Binding-site contacts:
Ligand atom C18 contacts residue PHE284 of chain 4.A at 3.5 Å (hydrophobic).
Ligand atom C19 contacts residue PHE193 of chain 4.A at 3.6 Å (hydrophobic).
Ligand atom C40 contacts residue ARG85 of chain 4.A at 3.8 Å.
Ligand atom C24 contacts residue ALA285 of chain 4.A at 3.4 Å (hydrophobic).
Ligand atom N22 contacts residue SER99 of chain 4.A at 3.0 Å (h-bond).
Ligand atom S11 contacts residue PHE88 of chain 4.A at 3.6 Å.
Ligand atom C15 contacts residue PHE221 of chain 4.A at 3.5 Å (hydrophobic).
Ligand atom C16 contacts residue PHE221 of chain 4.A at 3.5 Å (hydrophobic).
Ligand atom N27 contacts residue HEM1 of chain 4.B at 2.3 Å.
Ligand atom C20 contacts residue SER99 of chain 4.A at 3.3 Å.
Ligand atom C14 contacts residue PHE284 of chain 4.A at 3.6 Å (hydrophobic).
Ligand atom O21 contacts residue SER99 of chain 4.A at 2.9 Å (h-bond).
Ligand atom C39 contacts residue HEM1 of chain 4.B at 3.2 Å.
Ligand atom C30 contacts residue THR289 of chain 4.A at 3.7 Å.
Ligand atom C10 contacts residue PHE193 of chain 4.A at 3.4 Å (hydrophobic).
Ligand atom C26 contacts residue HEM1 of chain 4.B at 3.0 Å.
Ligand atom O21 contacts residue ILE100 of chain 4.A at 3.9 Å.
Ligand atom C19 contacts residue PHE284 of chain 4.A at 3.6 Å (hydrophobic).
Ligand atom O07 contacts residue PHE284 of chain 4.A at 3.1 Å.
Ligand atom C15 contacts residue PHE284 of chain 4.A at 3.7 Å (hydrophobic).
Ligand atom N22 contacts residue ILE281 of chain 4.A at 3.9 Å.
Ligand atom O07 contacts residue LEU462 of chain 4.A at 3.8 Å.
Ligand atom C20 contacts residue ILE281 of chain 4.A at 3.9 Å (hydrophobic).
Ligand atom O21 contacts residue ILE281 of chain 4.A at 3.1 Å.
Ligand atom C04 contacts residue ILE349 of chain 4.A at 3.0 Å (hydrophobic).
Ligand atom C04 contacts residue ALA350 of chain 4.A at 3.7 Å (hydrophobic).
Ligand atom N08 contacts residue PHE284 of chain 4.A at 3.8 Å.
Ligand atom C25 contacts residue ALA285 of chain 4.A at 3.4 Å (hydrophobic).
Ligand atom C03 contacts residue ILE349 of chain 4.A at 3.9 Å (hydrophobic).
Ligand atom C26 contacts residue ALA285 of chain 4.A at 3.4 Å (hydrophobic).
Ligand atom C17 contacts residue PHE193 of chain 4.A at 3.6 Å (hydrophobic).
Ligand atom C28 contacts residue HEM1 of chain 4.B at 3.1 Å.
Ligand atom C17 contacts residue PHE284 of chain 4.A at 3.7 Å (hydrophobic).
Ligand atom C06 contacts residue PHE284 of chain 4.A at 3.6 Å (hydrophobic).
Ligand atom C18 contacts residue PHE193 of chain 4.A at 3.5 Å (hydrophobic).
Ligand atom C29 contacts residue THR289 of chain 4.A at 3.3 Å.
Ligand atom C40 contacts residue HEM1 of chain 4.B at 3.8 Å.
Ligand atom O07 contacts residue PHE193 of chain 4.A at 3.5 Å (h-bond).
Ligand atom C13 contacts residue PHE284 of chain 4.A at 3.7 Å (hydrophobic).
Ligand atom C39 contacts residue ARG85 of chain 4.A at 3.8 Å.

A small-molecule ligand and the protein it binds are described below.
Small molecule (SMILES): CC(C)(C)OC(=O)N[C@@H](CS[C@@H](Cc1ccccc1)C(=O)NCCc1cccnc1)Cc1c[nH]c2ccccc12

Sequence of chain 4.A:
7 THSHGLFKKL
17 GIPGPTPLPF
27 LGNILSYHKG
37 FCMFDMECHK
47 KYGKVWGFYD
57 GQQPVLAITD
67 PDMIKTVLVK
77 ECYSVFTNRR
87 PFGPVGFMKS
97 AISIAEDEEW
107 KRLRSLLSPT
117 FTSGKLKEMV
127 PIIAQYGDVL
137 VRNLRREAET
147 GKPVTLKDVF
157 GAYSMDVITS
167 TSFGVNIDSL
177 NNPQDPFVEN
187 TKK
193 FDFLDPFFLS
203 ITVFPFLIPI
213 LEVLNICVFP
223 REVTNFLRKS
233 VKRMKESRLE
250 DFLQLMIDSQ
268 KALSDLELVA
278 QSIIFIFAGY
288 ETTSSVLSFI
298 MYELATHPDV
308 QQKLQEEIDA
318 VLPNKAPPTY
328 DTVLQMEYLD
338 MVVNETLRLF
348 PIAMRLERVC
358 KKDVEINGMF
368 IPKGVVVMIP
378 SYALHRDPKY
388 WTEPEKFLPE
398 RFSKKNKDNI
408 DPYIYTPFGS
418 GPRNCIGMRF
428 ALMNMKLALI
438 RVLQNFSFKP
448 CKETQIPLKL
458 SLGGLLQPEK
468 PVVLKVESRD